This small molecule binds to this protein.
Small molecule (SMILES): Nc1ccn([C@@H]2O[C@H](CO)[C@@H](O[P](=O)(O)OC[C@H]3O[C@@H](n4cnc5c(=O)nc(N)[nH]c54)[C@H](O)[C@@H]3O[P](=O)(O)OC[C@H]3O[C@@H](n4ccc(=O)[nH]c4=O)[C@H](O)[C@@H]3O[P](=O)(O)OC[C@H]3O[C@@H](n4cnc5c(=O)nc(N)[nH]c54)[C@H](O)[C@@H]3O[P](=O)(O)OC[C@H]3O[C@@H](n4cnc5c(N)ncnc54)[C@H](O)[C@@H]3O[P](=O)(O)OC[C@H]3O[C@@H](n4ccc(N)nc4=O)[C@H](O)[C@@H]3O[P](=O)(O)OC[C@H]3O[C@@H](n4ccc(=O)[nH]c4=O)[C@H](O)[C@@H]3O[P](=O)(O)OC[C@H]3O[C@@H](n4ccc(N)nc4=O)[C@H](O)[C@@H]3O[P](=O)(O)OC[C@H]3O[C@@H](n4ccc(=O)[nH]c4=O)[C@H](O)[C@@H]3O)[C@H]2O)c(=O)n1

Sequence of chain 1.B:
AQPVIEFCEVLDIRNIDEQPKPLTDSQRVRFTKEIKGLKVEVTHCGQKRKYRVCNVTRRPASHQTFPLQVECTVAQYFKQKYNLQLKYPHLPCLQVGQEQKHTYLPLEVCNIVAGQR

Binding-site contacts:
Ligand atom OP2 contacts residue TYR89 of chain 1.B at 2.8 Å (h-bond).
Ligand atom C2 contacts residue G4 of chain 2.A at 3.0 Å.
Ligand atom C2' contacts residue MSE53 of chain 1.B at 3.1 Å.
Ligand atom O2' contacts residue TYR116 of chain 1.B at 3.0 Å (h-bond).
Ligand atom OP2 contacts residue TYR94 of chain 1.B at 2.9 Å (h-bond).
Ligand atom N1 contacts residue C6 of chain 2.A at 3.1 Å (h-bond).
Ligand atom C4 contacts residue G4 of chain 2.A at 2.5 Å.
Ligand atom N2 contacts residue C6 of chain 2.A at 3.0 Å (h-bond).
Ligand atom N3 contacts residue G4 of chain 2.A at 2.7 Å (h-bond).
Ligand atom C2 contacts residue G4 of chain 2.A at 3.1 Å.
Ligand atom O4 contacts residue C1 of chain 2.A at 2.9 Å (h-bond).
Ligand atom C5 contacts residue TYR89 of chain 1.B at 2.9 Å (hydrophobic).
Ligand atom C2 contacts residue GLN52 of chain 2.B at 3.1 Å.
Ligand atom OP1 contacts residue LYS113 of chain 1.B at 3.1 Å.
Ligand atom N2 contacts residue A5 of chain 2.A at 2.5 Å.
Ligand atom OP1 contacts residue ARG58 of chain 1.B at 2.7 Å (salt-bridge).
Ligand atom N3 contacts residue G2 of chain 2.A at 3.1 Å (h-bond).
Ligand atom C4' contacts residue ARG55 of chain 1.B at 2.8 Å.
Ligand atom C2 contacts residue MSE53 of chain 1.B at 2.8 Å.
Ligand atom C2 contacts residue A5 of chain 2.A at 3.0 Å.
Ligand atom C5 contacts residue G4 of chain 2.A at 3.0 Å.
Ligand atom N1 contacts residue A5 of chain 2.A at 3.0 Å.
Ligand atom N1 contacts residue MSE53 of chain 1.B at 2.9 Å.
Ligand atom O4' contacts residue ARG55 of chain 1.B at 2.8 Å (salt-bridge).
Ligand atom OP2 contacts residue ARG55 of chain 1.B at 2.6 Å (salt-bridge).
Ligand atom OP1 contacts residue GLN128 of chain 1.B at 2.8 Å (h-bond).
Ligand atom OP2 contacts residue LYS44 of chain 1.B at 3.1 Å (salt-bridge).
Ligand atom N1 contacts residue U3 of chain 2.A at 3.0 Å (h-bond).
Ligand atom O3' contacts residue TYR116 of chain 1.B at 2.9 Å (h-bond).
Ligand atom OP2 contacts residue LYS93 of chain 1.B at 2.9 Å (salt-bridge).
Ligand atom N2 contacts residue G4 of chain 2.A at 2.5 Å (h-bond).
Ligand atom N1 contacts residue G4 of chain 2.A at 3.0 Å (h-bond).
Ligand atom N9 contacts residue G4 of chain 2.A at 3.0 Å (h-bond).
Ligand atom O2 contacts residue G2 of chain 2.A at 3.0 Å (h-bond).
Ligand atom OP2 contacts residue ARG55 of chain 1.B at 3.1 Å (salt-bridge).
Ligand atom N4 contacts residue U7 of chain 2.A at 2.9 Å (h-bond).
Ligand atom N3 contacts residue A5 of chain 2.A at 3.0 Å (h-bond).
Ligand atom N1 contacts residue GLN52 of chain 2.B at 3.1 Å (h-bond).
Ligand atom O2' contacts residue HIS114 of chain 1.B at 3.0 Å (h-bond).
Ligand atom C6 contacts residue G4 of chain 2.A at 3.0 Å.

Sequence of chain 2.B:
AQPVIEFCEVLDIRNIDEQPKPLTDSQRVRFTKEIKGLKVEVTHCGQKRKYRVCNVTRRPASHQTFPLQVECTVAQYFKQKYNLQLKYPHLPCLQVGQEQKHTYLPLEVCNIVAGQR